Binding-site contacts:
Ligand atom O7 contacts residue GLN217 of chain 1.A at 3.7 Å.
Ligand atom O6 contacts residue SER208 of chain 1.A at 3.8 Å.
Ligand atom C5 contacts residue ASN205 of chain 1.A at 3.7 Å.
Ligand atom O5 contacts residue SER208 of chain 1.A at 3.3 Å.
Ligand atom C1 contacts residue ASN205 of chain 1.A at 1.4 Å.
Ligand atom C7 contacts residue GLN217 of chain 1.A at 3.6 Å.
Ligand atom C8 contacts residue GLN217 of chain 1.A at 3.9 Å.
Ligand atom C4 contacts residue ASN205 of chain 1.A at 4.2 Å.
Ligand atom C8 contacts residue ASN205 of chain 1.A at 4.4 Å.
Ligand atom N2 contacts residue GLN217 of chain 1.A at 3.9 Å.
Ligand atom C3 contacts residue ASN205 of chain 1.A at 3.8 Å.
Ligand atom O7 contacts residue ASN205 of chain 1.A at 3.3 Å (h-bond).
Ligand atom C8 contacts residue ALA214 of chain 1.A at 4.1 Å (hydrophobic).
Ligand atom O3 contacts residue GLN217 of chain 1.A at 3.3 Å (h-bond).
Ligand atom C2 contacts residue ASN205 of chain 1.A at 2.4 Å.
Ligand atom C3 contacts residue GLN217 of chain 1.A at 4.5 Å.
Ligand atom C1 contacts residue SER208 of chain 1.A at 3.9 Å.
Ligand atom O5 contacts residue ASN205 of chain 1.A at 2.4 Å (h-bond).
Ligand atom N2 contacts residue ASN205 of chain 1.A at 2.9 Å (h-bond).
Ligand atom C7 contacts residue ASN205 of chain 1.A at 3.2 Å.
Ligand atom C2 contacts residue GLN217 of chain 1.A at 4.4 Å.
Ligand atom C5 contacts residue SER208 of chain 1.A at 4.0 Å.
Ligand atom O7 contacts residue VAL215 of chain 1.A at 2.9 Å (h-bond).
Ligand atom O7 contacts residue ALA214 of chain 1.A at 3.5 Å.
Ligand atom O5 contacts residue LEU212 of chain 1.A at 4.3 Å.
Ligand atom C7 contacts residue ALA214 of chain 1.A at 4.2 Å (hydrophobic).
Ligand atom O7 contacts residue MET213 of chain 1.A at 4.4 Å.
Ligand atom C8 contacts residue VAL215 of chain 1.A at 4.0 Å (hydrophobic).
Ligand atom O6 contacts residue LEU212 of chain 1.A at 4.4 Å.
Ligand atom C7 contacts residue VAL215 of chain 1.A at 4.0 Å (hydrophobic).
Ligand atom C6 contacts residue SER208 of chain 1.A at 3.9 Å.

Sequence of chain 1.A:
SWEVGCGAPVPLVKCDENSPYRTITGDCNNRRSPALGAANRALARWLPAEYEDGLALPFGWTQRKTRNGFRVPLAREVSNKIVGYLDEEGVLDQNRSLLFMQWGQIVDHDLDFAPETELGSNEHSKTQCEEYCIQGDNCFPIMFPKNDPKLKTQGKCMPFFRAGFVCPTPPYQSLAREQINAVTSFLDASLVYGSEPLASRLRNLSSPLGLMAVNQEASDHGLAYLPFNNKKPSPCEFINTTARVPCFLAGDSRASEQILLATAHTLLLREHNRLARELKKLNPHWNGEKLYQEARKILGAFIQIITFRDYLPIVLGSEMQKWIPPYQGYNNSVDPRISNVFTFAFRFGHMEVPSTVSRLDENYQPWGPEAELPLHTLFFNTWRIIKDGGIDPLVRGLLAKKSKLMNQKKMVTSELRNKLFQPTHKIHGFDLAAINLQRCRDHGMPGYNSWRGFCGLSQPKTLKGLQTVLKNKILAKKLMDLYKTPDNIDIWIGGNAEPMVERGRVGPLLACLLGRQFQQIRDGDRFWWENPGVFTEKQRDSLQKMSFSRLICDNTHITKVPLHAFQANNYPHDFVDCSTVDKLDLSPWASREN

The small molecule below binds the protein below.
Small molecule (SMILES): CC(=O)N[C@@H]1[C@@H](O)[C@H](O)[C@@H](CO)O[C@H]1O